Binding-site contacts:
Ligand atom C5 contacts residue SER63 of chain 1.B at 3.6 Å.
Ligand atom O8 contacts residue GLU59 of chain 1.B at 4.3 Å.
Ligand atom C7 contacts residue SER63 of chain 1.B at 3.5 Å.
Ligand atom C6 contacts residue TYR50 of chain 1.B at 3.5 Å (hydrophobic).
Ligand atom O6 contacts residue TYR50 of chain 1.B at 3.6 Å.
Ligand atom C1 contacts residue TYR50 of chain 1.B at 4.3 Å (hydrophobic).
Ligand atom O5 contacts residue TYR50 of chain 1.B at 3.8 Å.
Ligand atom C2 contacts residue SER63 of chain 1.B at 2.4 Å.
Ligand atom C7 contacts residue ASN60 of chain 1.B at 3.6 Å.
Ligand atom C4 contacts residue GLU59 of chain 1.B at 4.0 Å.
Ligand atom O7 contacts residue SER63 of chain 1.B at 3.9 Å.
Ligand atom O7 contacts residue GLU59 of chain 1.B at 3.5 Å (salt-bridge).
Ligand atom C3 contacts residue GLU59 of chain 1.B at 4.1 Å.
Ligand atom C2 contacts residue GLU59 of chain 1.B at 3.8 Å.
Ligand atom O5 contacts residue GLU59 of chain 1.B at 3.2 Å (salt-bridge).
Ligand atom C6 contacts residue GLU59 of chain 1.B at 3.9 Å.
Ligand atom O5 contacts residue PRO58 of chain 1.B at 4.2 Å.
Ligand atom O3 contacts residue GLU59 of chain 1.B at 3.9 Å.
Ligand atom C5 contacts residue TYR50 of chain 1.B at 3.3 Å (hydrophobic).
Ligand atom C2 contacts residue ASN60 of chain 1.B at 4.4 Å.
Ligand atom C1 contacts residue SER63 of chain 1.B at 1.4 Å.
Ligand atom C3 contacts residue SER63 of chain 1.B at 3.7 Å.
Ligand atom O7 contacts residue ASN60 of chain 1.B at 2.9 Å (h-bond).
Ligand atom C1 contacts residue GLU59 of chain 1.B at 4.2 Å.
Ligand atom N2 contacts residue SER63 of chain 1.B at 2.8 Å (h-bond).
Ligand atom C8 contacts residue THR62 of chain 1.B at 4.1 Å.
Ligand atom C6 contacts residue TRP57 of chain 1.B at 3.8 Å (hydrophobic).
Ligand atom O5 contacts residue SER63 of chain 1.B at 2.3 Å (h-bond).
Ligand atom C4 contacts residue SER63 of chain 1.B at 4.2 Å.
Ligand atom C7 contacts residue GLU59 of chain 1.B at 4.5 Å.
Ligand atom N2 contacts residue ASN60 of chain 1.B at 4.3 Å.
Ligand atom C8 contacts residue ASN60 of chain 1.B at 4.5 Å.
Ligand atom O6 contacts residue LYS56 of chain 1.B at 4.3 Å.
Ligand atom C5 contacts residue GLU59 of chain 1.B at 4.2 Å.

Sequence of chain 1.B:
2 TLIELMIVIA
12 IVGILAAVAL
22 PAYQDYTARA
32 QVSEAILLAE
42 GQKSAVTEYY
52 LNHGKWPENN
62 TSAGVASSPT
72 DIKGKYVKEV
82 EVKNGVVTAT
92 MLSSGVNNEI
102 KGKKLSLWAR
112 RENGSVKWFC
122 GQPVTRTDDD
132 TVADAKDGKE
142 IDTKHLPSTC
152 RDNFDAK

The small molecule below binds the protein below.
Small molecule (SMILES): CC(=O)N[C@H]1[C@H](O[C@H]2O[C@H](CO)[C@H](O)[C@H](O)[C@H]2O)[C@@H](NC(C)=O)CO[C@@H]1CO